A small-molecule ligand and the protein it binds are described below.
Small molecule (SMILES): CC(=O)N[C@@H]1[C@@H](O)[C@H](O)[C@@H](CO)O[C@H]1O

Binding-site contacts:
Ligand atom C5 contacts residue ASN67 of chain 1.B at 3.6 Å.
Ligand atom C3 contacts residue ASN67 of chain 1.B at 3.8 Å.
Ligand atom O5 contacts residue ASN67 of chain 1.B at 2.3 Å (h-bond).
Ligand atom C6 contacts residue SER69 of chain 1.B at 4.0 Å.
Ligand atom N2 contacts residue ASN67 of chain 1.B at 2.9 Å (h-bond).
Ligand atom O7 contacts residue ASN67 of chain 1.B at 3.8 Å.
Ligand atom C1 contacts residue GLU70 of chain 1.B at 4.4 Å.
Ligand atom C5 contacts residue SER69 of chain 1.B at 3.9 Å.
Ligand atom C7 contacts residue ASN67 of chain 1.B at 3.6 Å.
Ligand atom C1 contacts residue SER69 of chain 1.B at 4.1 Å.
Ligand atom C4 contacts residue ASN67 of chain 1.B at 4.2 Å.
Ligand atom O5 contacts residue GLU70 of chain 1.B at 3.7 Å.
Ligand atom C1 contacts residue ASN67 of chain 1.B at 1.4 Å.
Ligand atom C2 contacts residue ASN67 of chain 1.B at 2.5 Å.
Ligand atom O5 contacts residue SER69 of chain 1.B at 3.8 Å.

Sequence of chain 1.B:
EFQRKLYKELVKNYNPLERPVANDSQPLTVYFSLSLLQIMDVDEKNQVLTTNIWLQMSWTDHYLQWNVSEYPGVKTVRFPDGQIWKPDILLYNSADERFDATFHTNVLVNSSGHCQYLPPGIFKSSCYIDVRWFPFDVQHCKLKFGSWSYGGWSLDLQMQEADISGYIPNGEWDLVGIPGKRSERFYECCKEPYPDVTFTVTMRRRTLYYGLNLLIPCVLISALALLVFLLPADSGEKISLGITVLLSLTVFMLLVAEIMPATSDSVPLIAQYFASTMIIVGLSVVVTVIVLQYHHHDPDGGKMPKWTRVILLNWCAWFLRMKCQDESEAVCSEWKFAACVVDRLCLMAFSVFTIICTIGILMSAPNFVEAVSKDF